Binding-site contacts:
Ligand atom N2 contacts residue ASN75 of chain 2.B at 3.0 Å (h-bond).
Ligand atom N2 contacts residue THR77 of chain 2.B at 4.1 Å.
Ligand atom O7 contacts residue HIS74 of chain 2.B at 4.0 Å.
Ligand atom O7 contacts residue ASN75 of chain 2.B at 3.4 Å (h-bond).
Ligand atom C8 contacts residue ASN75 of chain 2.B at 3.3 Å.
Ligand atom C2 contacts residue ASN75 of chain 2.B at 2.5 Å.
Ligand atom C3 contacts residue ASN75 of chain 2.B at 3.8 Å.
Ligand atom O5 contacts residue MET107 of chain 2.B at 3.7 Å.
Ligand atom C1 contacts residue ASN75 of chain 2.B at 1.4 Å.
Ligand atom C5 contacts residue ASN75 of chain 2.B at 3.6 Å.
Ligand atom O5 contacts residue ASN75 of chain 2.B at 2.3 Å (h-bond).
Ligand atom C7 contacts residue ASN75 of chain 2.B at 3.4 Å.
Ligand atom C1 contacts residue MET107 of chain 2.B at 4.4 Å (hydrophobic).
Ligand atom C4 contacts residue ASN75 of chain 2.B at 4.2 Å.
Ligand atom C1 contacts residue THR77 of chain 2.B at 4.1 Å.

A small-molecule ligand and the protein it binds are described below.
Small molecule (SMILES): CC(=O)N[C@@H]1[C@@H](O)[C@H](O)[C@@H](CO)O[C@H]1O

Sequence of chain 2.B:
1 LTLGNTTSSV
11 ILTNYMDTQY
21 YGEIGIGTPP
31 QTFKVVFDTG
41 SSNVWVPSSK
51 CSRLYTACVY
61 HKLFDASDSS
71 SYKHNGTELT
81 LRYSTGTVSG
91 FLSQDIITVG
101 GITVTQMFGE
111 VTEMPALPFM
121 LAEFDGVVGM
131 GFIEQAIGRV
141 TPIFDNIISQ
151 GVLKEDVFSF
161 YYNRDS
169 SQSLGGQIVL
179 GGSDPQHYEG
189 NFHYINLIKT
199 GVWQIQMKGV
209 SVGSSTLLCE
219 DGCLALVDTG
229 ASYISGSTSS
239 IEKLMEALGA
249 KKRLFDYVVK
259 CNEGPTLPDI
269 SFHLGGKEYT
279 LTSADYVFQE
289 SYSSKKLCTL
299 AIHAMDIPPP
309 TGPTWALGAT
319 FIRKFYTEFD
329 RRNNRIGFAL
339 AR